Binding-site contacts:
Ligand atom C3 contacts residue HIS247 of chain 2.A at 3.4 Å.
Ligand atom C2 contacts residue LEU301 of chain 2.A at 4.1 Å (hydrophobic).
Ligand atom O3 contacts residue HIS247 of chain 2.A at 4.1 Å.
Ligand atom C4 contacts residue HIS247 of chain 2.A at 3.2 Å.
Ligand atom C3 contacts residue FE21 of chain 2.B at 2.9 Å.
Ligand atom C1 contacts residue HIS247 of chain 2.A at 3.5 Å.
Ligand atom C6 contacts residue TYR178 of chain 2.A at 3.6 Å (hydrophobic).
Ligand atom C1 contacts residue PHE192 of chain 2.A at 3.5 Å (hydrophobic).
Ligand atom C2 contacts residue PHE192 of chain 2.A at 4.0 Å (hydrophobic).
Ligand atom C4 contacts residue PHE192 of chain 2.A at 3.8 Å (hydrophobic).
Ligand atom C3 contacts residue HIS215 of chain 2.A at 4.1 Å.
Ligand atom C5 contacts residue ASN249 of chain 2.A at 3.3 Å.
Ligand atom C4 contacts residue HIS152 of chain 2.A at 4.1 Å.
Ligand atom C contacts residue PHE192 of chain 2.A at 3.8 Å (hydrophobic).
Ligand atom O4 contacts residue HIS152 of chain 2.A at 2.9 Å (h-bond).
Ligand atom O3 contacts residue HIS215 of chain 2.A at 2.8 Å.
Ligand atom C3 contacts residue PHE192 of chain 2.A at 4.0 Å (hydrophobic).
Ligand atom C4 contacts residue TYR256 of chain 2.A at 3.8 Å (hydrophobic).
Ligand atom O3 contacts residue GLU266 of chain 2.A at 3.5 Å (salt-bridge).
Ligand atom O4 contacts residue HIS247 of chain 2.A at 3.5 Å (h-bond).
Ligand atom C contacts residue LEU301 of chain 2.A at 3.9 Å (hydrophobic).
Ligand atom C5 contacts residue PHE192 of chain 2.A at 3.6 Å (hydrophobic).
Ligand atom O4 contacts residue HIS200 of chain 2.A at 2.6 Å (h-bond).
Ligand atom C contacts residue TYR178 of chain 2.A at 3.7 Å (hydrophobic).
Ligand atom C2 contacts residue HIS247 of chain 2.A at 3.5 Å.
Ligand atom O4 contacts residue FE21 of chain 2.B at 2.2 Å.
Ligand atom C4 contacts residue HIS200 of chain 2.A at 3.3 Å.
Ligand atom O3 contacts residue FE21 of chain 2.B at 2.1 Å.
Ligand atom O3 contacts residue ILE154 of chain 2.A at 4.0 Å.
Ligand atom C6 contacts residue ASN249 of chain 2.A at 3.5 Å.
Ligand atom C6 contacts residue PHE192 of chain 2.A at 3.6 Å (hydrophobic).
Ligand atom C4 contacts residue FE21 of chain 2.B at 3.0 Å.
Ligand atom C5 contacts residue HIS200 of chain 2.A at 3.5 Å.
Ligand atom C6 contacts residue HIS247 of chain 2.A at 3.2 Å.
Ligand atom C2 contacts residue TYR256 of chain 2.A at 3.3 Å (hydrophobic).
Ligand atom C5 contacts residue HIS247 of chain 2.A at 3.3 Å.
Ligand atom O3 contacts residue TYR256 of chain 2.A at 2.6 Å (h-bond).
Ligand atom O3 contacts residue HIS152 of chain 2.A at 4.0 Å.
Ligand atom C3 contacts residue TYR256 of chain 2.A at 3.0 Å (hydrophobic).
Ligand atom O4 contacts residue GLU266 of chain 2.A at 3.6 Å.

Sequence of chain 2.A:
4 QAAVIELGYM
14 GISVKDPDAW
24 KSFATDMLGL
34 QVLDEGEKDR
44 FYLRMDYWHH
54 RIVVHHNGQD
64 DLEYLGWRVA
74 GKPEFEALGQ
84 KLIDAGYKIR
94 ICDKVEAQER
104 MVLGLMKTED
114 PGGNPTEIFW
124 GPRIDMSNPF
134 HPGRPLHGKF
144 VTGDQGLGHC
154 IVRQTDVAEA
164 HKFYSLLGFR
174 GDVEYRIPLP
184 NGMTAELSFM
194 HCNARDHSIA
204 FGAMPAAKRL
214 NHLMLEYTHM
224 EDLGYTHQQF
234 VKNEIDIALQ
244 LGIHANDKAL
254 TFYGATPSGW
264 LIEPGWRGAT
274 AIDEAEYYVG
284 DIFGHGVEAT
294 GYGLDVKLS

A protein and the small-molecule ligand that binds it are described below.
Small molecule (SMILES): Cc1ccc(O)c(O)c1